This small molecule binds to this protein.
Small molecule (SMILES): O=P(O)(O)C[C@H](O)Cn1cncn1

Sequence of chain 17.A:
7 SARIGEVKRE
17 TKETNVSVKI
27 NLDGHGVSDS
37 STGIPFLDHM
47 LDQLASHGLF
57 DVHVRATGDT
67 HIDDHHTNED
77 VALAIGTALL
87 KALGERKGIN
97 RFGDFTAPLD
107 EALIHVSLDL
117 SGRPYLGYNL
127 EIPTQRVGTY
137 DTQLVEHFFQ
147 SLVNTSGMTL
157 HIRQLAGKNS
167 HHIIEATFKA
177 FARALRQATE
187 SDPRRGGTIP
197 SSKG

Sequence of chain 6.A:
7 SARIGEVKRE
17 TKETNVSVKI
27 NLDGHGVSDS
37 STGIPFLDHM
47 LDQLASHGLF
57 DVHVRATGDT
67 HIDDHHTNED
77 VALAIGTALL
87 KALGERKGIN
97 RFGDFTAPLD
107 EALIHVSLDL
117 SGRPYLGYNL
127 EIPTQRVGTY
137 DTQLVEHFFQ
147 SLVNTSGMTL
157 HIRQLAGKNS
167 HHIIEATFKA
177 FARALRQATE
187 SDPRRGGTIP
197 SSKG

Binding-site contacts:
Ligand atom N1 contacts residue HIS167 of chain 5.A at 3.3 Å (h-bond).
Ligand atom O11 contacts residue SER197 of chain 6.A at 2.7 Å (h-bond).
Ligand atom O11 contacts residue ARG97 of chain 6.A at 2.9 Å (salt-bridge).
Ligand atom O13 contacts residue 5DL1 of chain 6.D at 0.7 Å (h-bond).
Ligand atom C3 contacts residue EDO1 of chain 17.J at 2.9 Å.
Ligand atom O11 contacts residue 5DL1 of chain 6.D at 0.3 Å (h-bond).
Ligand atom O10 contacts residue LYS175 of chain 5.A at 2.6 Å (salt-bridge).
Ligand atom N4 contacts residue MN1 of chain 6.C at 2.3 Å.
Ligand atom O13 contacts residue MN1 of chain 6.B at 2.2 Å.
Ligand atom N1 contacts residue 5DL1 of chain 6.D at 0.4 Å (h-bond).
Ligand atom C7 contacts residue GLU171 of chain 5.A at 3.0 Å.
Ligand atom O10 contacts residue ARG97 of chain 6.A at 3.2 Å (salt-bridge).
Ligand atom N1 contacts residue MN1 of chain 6.B at 2.2 Å.
Ligand atom C3 contacts residue 5DL1 of chain 6.D at 0.6 Å.
Ligand atom C5 contacts residue MN1 of chain 6.B at 3.2 Å.
Ligand atom O12 contacts residue ARG119 of chain 6.A at 2.9 Å (salt-bridge).
Ligand atom C6 contacts residue 5DL1 of chain 6.D at 1.1 Å.
Ligand atom N1 contacts residue HIS72 of chain 17.A at 3.1 Å (h-bond).
Ligand atom O13 contacts residue GLU171 of chain 5.A at 2.7 Å (salt-bridge).
Ligand atom N4 contacts residue HIS71 of chain 17.A at 3.1 Å (h-bond).
Ligand atom O12 contacts residue LYS199 of chain 6.A at 2.7 Å (salt-bridge).
Ligand atom C6 contacts residue EDO1 of chain 17.J at 2.7 Å.
Ligand atom O10 contacts residue ARG119 of chain 6.A at 3.1 Å (salt-bridge).
Ligand atom C7 contacts residue MN1 of chain 6.B at 3.3 Å.
Ligand atom N2 contacts residue EDO1 of chain 17.J at 2.9 Å.
Ligand atom C3 contacts residue MN1 of chain 6.C at 3.2 Å.
Ligand atom C5 contacts residue HIS71 of chain 17.A at 3.3 Å.
Ligand atom N2 contacts residue 5DL1 of chain 6.D at 0.8 Å (h-bond).
Ligand atom N4 contacts residue 5DL1 of chain 6.D at 0.1 Å (h-bond).
Ligand atom C5 contacts residue HIS167 of chain 5.A at 3.3 Å.
Ligand atom C8 contacts residue 5DL1 of chain 6.D at 0.3 Å.
Ligand atom C7 contacts residue 5DL1 of chain 6.D at 0.5 Å.
Ligand atom O13 contacts residue GLU19 of chain 17.A at 3.2 Å (salt-bridge).
Ligand atom N1 contacts residue GLU171 of chain 5.A at 3.3 Å (salt-bridge).
Ligand atom P9 contacts residue 5DL1 of chain 6.D at 0.2 Å.
Ligand atom O12 contacts residue 5DL1 of chain 6.D at 0.1 Å (h-bond).
Ligand atom O13 contacts residue HIS45 of chain 5.A at 3.2 Å (h-bond).
Ligand atom N4 contacts residue GLU75 of chain 17.A at 3.2 Å (salt-bridge).
Ligand atom O10 contacts residue 5DL1 of chain 6.D at 0.5 Å (h-bond).
Ligand atom C5 contacts residue 5DL1 of chain 6.D at 0.3 Å.

Sequence of chain 5.A:
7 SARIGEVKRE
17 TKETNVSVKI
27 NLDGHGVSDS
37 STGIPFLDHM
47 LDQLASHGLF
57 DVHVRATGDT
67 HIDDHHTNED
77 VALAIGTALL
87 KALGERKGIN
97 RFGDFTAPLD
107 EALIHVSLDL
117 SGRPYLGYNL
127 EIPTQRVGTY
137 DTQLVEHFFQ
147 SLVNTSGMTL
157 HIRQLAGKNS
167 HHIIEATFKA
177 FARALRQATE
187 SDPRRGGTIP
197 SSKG